Binding-site contacts:
Ligand atom O10 contacts residue ASN110 of chain 1.B at 3.0 Å (h-bond).
Ligand atom O09 contacts residue ASN110 of chain 1.B at 4.0 Å.
Ligand atom N03 contacts residue EDO1 of chain 1.G at 1.5 Å (h-bond).
Ligand atom C08 contacts residue PHE116 of chain 1.B at 4.1 Å (hydrophobic).
Ligand atom C02 contacts residue VAL59 of chain 1.B at 4.0 Å (hydrophobic).
Ligand atom C01 contacts residue ILE54 of chain 1.B at 3.8 Å (hydrophobic).
Ligand atom O09 contacts residue VAL64 of chain 1.B at 4.3 Å.
Ligand atom O10 contacts residue TYR67 of chain 1.B at 4.3 Å.
Ligand atom C02 contacts residue EDO1 of chain 1.G at 0.7 Å.
Ligand atom O10 contacts residue TYR109 of chain 1.B at 4.4 Å.
Ligand atom C08 contacts residue VAL59 of chain 1.B at 4.3 Å (hydrophobic).
Ligand atom C01 contacts residue PHE116 of chain 1.B at 3.8 Å (hydrophobic).
Ligand atom N06 contacts residue EDO1 of chain 1.G at 3.7 Å.
Ligand atom O10 contacts residue CYS106 of chain 1.B at 3.9 Å.
Ligand atom C08 contacts residue ASN110 of chain 1.B at 4.4 Å.
Ligand atom O09 contacts residue TYR109 of chain 1.B at 4.3 Å.
Ligand atom C05 contacts residue EDO1 of chain 1.G at 3.6 Å.
Ligand atom C08 contacts residue EDO1 of chain 1.G at 1.5 Å.
Ligand atom C02 contacts residue PHE116 of chain 1.B at 3.7 Å (hydrophobic).
Ligand atom C08 contacts residue VAL64 of chain 1.B at 4.4 Å (hydrophobic).
Ligand atom C04 contacts residue PHE116 of chain 1.B at 3.0 Å (hydrophobic).
Ligand atom C04 contacts residue EDO1 of chain 1.G at 2.1 Å.
Ligand atom N06 contacts residue VAL64 of chain 1.B at 4.0 Å.
Ligand atom C01 contacts residue PHE55 of chain 1.B at 4.1 Å (hydrophobic).
Ligand atom C07 contacts residue VAL64 of chain 1.B at 4.0 Å (hydrophobic).
Ligand atom C02 contacts residue ASN110 of chain 1.B at 3.8 Å.
Ligand atom C04 contacts residue VAL59 of chain 1.B at 4.1 Å (hydrophobic).
Ligand atom O09 contacts residue PHE116 of chain 1.B at 4.2 Å.
Ligand atom C07 contacts residue PHE116 of chain 1.B at 3.8 Å (hydrophobic).
Ligand atom O09 contacts residue EDO1 of chain 1.G at 3.4 Å (h-bond).
Ligand atom N03 contacts residue PHE116 of chain 1.B at 3.5 Å.
Ligand atom C08 contacts residue TYR109 of chain 1.B at 4.3 Å (hydrophobic).
Ligand atom N06 contacts residue PHE116 of chain 1.B at 3.4 Å.
Ligand atom C07 contacts residue EDO1 of chain 1.G at 2.8 Å.
Ligand atom C05 contacts residue PHE116 of chain 1.B at 3.5 Å (hydrophobic).
Ligand atom O10 contacts residue EDO1 of chain 1.G at 0.7 Å.
Ligand atom C01 contacts residue CYS106 of chain 1.B at 3.9 Å (hydrophobic).
Ligand atom N03 contacts residue VAL59 of chain 1.B at 3.9 Å.
Ligand atom C02 contacts residue CYS106 of chain 1.B at 4.3 Å (hydrophobic).
Ligand atom C01 contacts residue EDO1 of chain 1.G at 0.8 Å.

A protein and the small-molecule ligand that binds it are described below.
Small molecule (SMILES): CC(=O)N1CCNC(=O)C1

Sequence of chain 1.B:
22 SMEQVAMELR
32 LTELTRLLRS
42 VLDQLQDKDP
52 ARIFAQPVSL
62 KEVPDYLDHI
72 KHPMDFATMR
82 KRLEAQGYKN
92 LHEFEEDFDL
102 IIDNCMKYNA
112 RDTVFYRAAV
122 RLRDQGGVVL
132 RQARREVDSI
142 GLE